Sequence of chain 1.Y:
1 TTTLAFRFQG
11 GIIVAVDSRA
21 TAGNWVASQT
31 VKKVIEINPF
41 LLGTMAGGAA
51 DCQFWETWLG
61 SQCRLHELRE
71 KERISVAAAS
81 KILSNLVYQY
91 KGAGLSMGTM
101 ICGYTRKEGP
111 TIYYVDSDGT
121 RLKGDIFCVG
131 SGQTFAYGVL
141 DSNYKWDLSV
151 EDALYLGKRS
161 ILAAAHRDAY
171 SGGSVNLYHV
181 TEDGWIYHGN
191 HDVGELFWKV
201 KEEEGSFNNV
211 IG

This protein binds this small molecule.
Small molecule (SMILES): CC(C)[C@H](O)[C@@]1(C=O)NC(=O)[C@H](C)[C@@H]1O

Binding-site contacts:
Ligand atom O12 contacts residue ARG19 of chain 1.Y at 4.3 Å.
Ligand atom C14 contacts residue MET45 of chain 1.Y at 3.5 Å (hydrophobic).
Ligand atom C13 contacts residue LYS33 of chain 1.Y at 3.9 Å.
Ligand atom C6 contacts residue THR1 of chain 1.Y at 1.4 Å.
Ligand atom C11 contacts residue THR1 of chain 1.Y at 3.0 Å.
Ligand atom C2 contacts residue THR21 of chain 1.Y at 3.7 Å.
Ligand atom C13 contacts residue THR1 of chain 1.Y at 3.4 Å.
Ligand atom C14 contacts residue LYS33 of chain 1.Y at 3.9 Å.
Ligand atom C6 contacts residue LYS33 of chain 1.Y at 4.1 Å.
Ligand atom C5 contacts residue THR1 of chain 1.Y at 2.5 Å.
Ligand atom C11 contacts residue THR21 of chain 1.Y at 4.3 Å.
Ligand atom O7 contacts residue THR1 of chain 1.Y at 2.2 Å (h-bond).
Ligand atom C11 contacts residue LYS33 of chain 1.Y at 4.3 Å.
Ligand atom C15 contacts residue GLY47 of chain 1.Y at 3.1 Å.
Ligand atom C15 contacts residue ALA49 of chain 1.Y at 3.8 Å (hydrophobic).
Ligand atom C9 contacts residue THR21 of chain 1.Y at 4.1 Å.
Ligand atom C13 contacts residue ARG19 of chain 1.Y at 4.0 Å.
Ligand atom N4 contacts residue GLY47 of chain 1.Y at 3.1 Å (h-bond).
Ligand atom C5 contacts residue GLY47 of chain 1.Y at 4.2 Å.
Ligand atom C15 contacts residue THR1 of chain 1.Y at 4.3 Å.
Ligand atom O12 contacts residue ALA20 of chain 1.Y at 3.8 Å.
Ligand atom O7 contacts residue GLY47 of chain 1.Y at 3.2 Å (h-bond).
Ligand atom C11 contacts residue ALA20 of chain 1.Y at 4.1 Å (hydrophobic).
Ligand atom C13 contacts residue MET45 of chain 1.Y at 3.9 Å (hydrophobic).
Ligand atom O10 contacts residue GLY47 of chain 1.Y at 3.7 Å.
Ligand atom O8 contacts residue SER131 of chain 1.Y at 3.8 Å.
Ligand atom O7 contacts residue ALA46 of chain 1.Y at 3.8 Å.
Ligand atom N4 contacts residue THR1 of chain 1.Y at 3.7 Å.
Ligand atom C1 contacts residue THR21 of chain 1.Y at 3.9 Å.
Ligand atom C11 contacts residue ARG19 of chain 1.Y at 3.7 Å.
Ligand atom C1 contacts residue THR1 of chain 1.Y at 3.2 Å.
Ligand atom C3 contacts residue GLY47 of chain 1.Y at 3.8 Å.
Ligand atom O8 contacts residue THR1 of chain 1.Y at 2.9 Å (h-bond).
Ligand atom O12 contacts residue THR21 of chain 1.Y at 3.5 Å (h-bond).
Ligand atom C14 contacts residue ARG19 of chain 1.Y at 3.7 Å.
Ligand atom C14 contacts residue ALA20 of chain 1.Y at 3.6 Å (hydrophobic).
Ligand atom O12 contacts residue THR1 of chain 1.Y at 4.4 Å.
Ligand atom C15 contacts residue MET45 of chain 1.Y at 4.0 Å (hydrophobic).
Ligand atom O8 contacts residue TYR170 of chain 1.Y at 4.2 Å.
Ligand atom C6 contacts residue GLY47 of chain 1.Y at 4.3 Å.